Sequence of chain 38.B:
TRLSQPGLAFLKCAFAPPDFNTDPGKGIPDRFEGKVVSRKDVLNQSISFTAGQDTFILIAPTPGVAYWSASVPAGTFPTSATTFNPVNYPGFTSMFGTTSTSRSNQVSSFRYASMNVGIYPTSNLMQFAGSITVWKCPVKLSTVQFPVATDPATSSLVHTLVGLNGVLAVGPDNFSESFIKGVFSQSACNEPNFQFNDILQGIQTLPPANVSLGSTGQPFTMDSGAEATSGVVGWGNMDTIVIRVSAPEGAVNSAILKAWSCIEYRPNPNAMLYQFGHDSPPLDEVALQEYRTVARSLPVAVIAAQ

Binding-site contacts:
Ligand atom CG2 contacts residue PHE76 of chain 38.B at 3.8 Å (hydrophobic).

The protein below binds the small molecule below.
Small molecule (SMILES): CC(C)[C@H](NC(=O)[C@H](CCCN=C(N)N)NC(=O)[C@@H](N)CCC(=O)O)C(=O)N[C@H](C=O)CCCCN